Sequence of chain 1.F:
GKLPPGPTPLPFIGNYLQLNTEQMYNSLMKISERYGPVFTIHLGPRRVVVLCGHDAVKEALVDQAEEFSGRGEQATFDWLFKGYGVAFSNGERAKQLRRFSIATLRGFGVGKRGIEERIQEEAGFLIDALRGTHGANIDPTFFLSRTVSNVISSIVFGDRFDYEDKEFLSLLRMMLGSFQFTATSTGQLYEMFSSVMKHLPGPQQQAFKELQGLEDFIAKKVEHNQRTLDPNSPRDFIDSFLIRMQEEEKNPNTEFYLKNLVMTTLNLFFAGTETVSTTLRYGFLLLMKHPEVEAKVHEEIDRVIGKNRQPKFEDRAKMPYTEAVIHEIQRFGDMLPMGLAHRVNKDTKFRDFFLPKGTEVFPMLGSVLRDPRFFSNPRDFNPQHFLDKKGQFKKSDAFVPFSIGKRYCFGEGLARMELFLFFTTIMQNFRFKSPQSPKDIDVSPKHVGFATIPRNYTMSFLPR

The small molecule below binds the protein below.
Small molecule (SMILES): CN(CCCC(=O)c1cccnc1)N=O

Binding-site contacts:
Ligand atom O2 contacts residue THR283 of chain 1.F at 3.7 Å.
Ligand atom C10 contacts residue ALA279 of chain 1.F at 3.6 Å (hydrophobic).
Ligand atom C1 contacts residue PHE85 of chain 1.F at 4.2 Å (hydrophobic).
Ligand atom C5 contacts residue PHE96 of chain 1.F at 3.9 Å (hydrophobic).
Ligand atom C3 contacts residue PHE278 of chain 1.F at 3.3 Å (hydrophobic).
Ligand atom C7 contacts residue LEU348 of chain 1.F at 3.7 Å (hydrophobic).
Ligand atom N3 contacts residue HEM1 of chain 1.S at 3.3 Å.
Ligand atom C6 contacts residue LEU348 of chain 1.F at 4.2 Å (hydrophobic).
Ligand atom C3 contacts residue PHE89 of chain 1.F at 3.7 Å (hydrophobic).
Ligand atom C6 contacts residue PHE96 of chain 1.F at 4.2 Å (hydrophobic).
Ligand atom C9 contacts residue LEU344 of chain 1.F at 4.0 Å (hydrophobic).
Ligand atom C4 contacts residue PHE96 of chain 1.F at 3.9 Å (hydrophobic).
Ligand atom N1 contacts residue LEU274 of chain 1.F at 4.3 Å.
Ligand atom O1 contacts residue LEU348 of chain 1.F at 4.0 Å.
Ligand atom O2 contacts residue ALA279 of chain 1.F at 3.7 Å.
Ligand atom C2 contacts residue PHE278 of chain 1.F at 3.0 Å (hydrophobic).
Ligand atom C1 contacts residue PHE278 of chain 1.F at 3.6 Å (hydrophobic).
Ligand atom C1 contacts residue PHE96 of chain 1.F at 4.3 Å (hydrophobic).
Ligand atom C4 contacts residue ASN275 of chain 1.F at 3.4 Å.
Ligand atom O1 contacts residue HEM1 of chain 1.S at 4.1 Å.
Ligand atom C4 contacts residue ALA95 of chain 1.F at 4.0 Å (hydrophobic).
Ligand atom C3 contacts residue ASN275 of chain 1.F at 4.0 Å.
Ligand atom C10 contacts residue HEM1 of chain 1.S at 2.7 Å.
Ligand atom N2 contacts residue ALA279 of chain 1.F at 3.6 Å.
Ligand atom O1 contacts residue ALA95 of chain 1.F at 4.0 Å.
Ligand atom C2 contacts residue PHE85 of chain 1.F at 4.2 Å (hydrophobic).
Ligand atom N1 contacts residue PHE89 of chain 1.F at 3.9 Å.
Ligand atom C9 contacts residue HEM1 of chain 1.S at 4.3 Å.
Ligand atom C8 contacts residue PHE458 of chain 1.F at 3.7 Å (hydrophobic).
Ligand atom N1 contacts residue PHE278 of chain 1.F at 4.0 Å.
Ligand atom C7 contacts residue PHE458 of chain 1.F at 3.8 Å (hydrophobic).
Ligand atom N3 contacts residue ALA279 of chain 1.F at 3.6 Å.
Ligand atom N1 contacts residue PHE96 of chain 1.F at 4.2 Å.
Ligand atom N2 contacts residue HEM1 of chain 1.S at 3.8 Å.
Ligand atom C8 contacts residue PHE187 of chain 1.F at 4.3 Å (hydrophobic).
Ligand atom O2 contacts residue HEM1 of chain 1.S at 2.2 Å.
Ligand atom N3 contacts residue THR283 of chain 1.F at 3.4 Å.
Ligand atom O1 contacts residue ALA279 of chain 1.F at 4.2 Å.
Ligand atom N1 contacts residue ASN275 of chain 1.F at 3.0 Å (h-bond).
Ligand atom C7 contacts residue PHE96 of chain 1.F at 4.1 Å (hydrophobic).